A protein and the small-molecule ligand that binds it are described below.
Small molecule (SMILES): CC(=O)N[C@H]1[C@H](O[C@H]2[C@H](O)[C@@H](NC(C)=O)CO[C@@H]2CO)O[C@H](CO)[C@@H](O)[C@@H]1O

Sequence of chain 1.B:
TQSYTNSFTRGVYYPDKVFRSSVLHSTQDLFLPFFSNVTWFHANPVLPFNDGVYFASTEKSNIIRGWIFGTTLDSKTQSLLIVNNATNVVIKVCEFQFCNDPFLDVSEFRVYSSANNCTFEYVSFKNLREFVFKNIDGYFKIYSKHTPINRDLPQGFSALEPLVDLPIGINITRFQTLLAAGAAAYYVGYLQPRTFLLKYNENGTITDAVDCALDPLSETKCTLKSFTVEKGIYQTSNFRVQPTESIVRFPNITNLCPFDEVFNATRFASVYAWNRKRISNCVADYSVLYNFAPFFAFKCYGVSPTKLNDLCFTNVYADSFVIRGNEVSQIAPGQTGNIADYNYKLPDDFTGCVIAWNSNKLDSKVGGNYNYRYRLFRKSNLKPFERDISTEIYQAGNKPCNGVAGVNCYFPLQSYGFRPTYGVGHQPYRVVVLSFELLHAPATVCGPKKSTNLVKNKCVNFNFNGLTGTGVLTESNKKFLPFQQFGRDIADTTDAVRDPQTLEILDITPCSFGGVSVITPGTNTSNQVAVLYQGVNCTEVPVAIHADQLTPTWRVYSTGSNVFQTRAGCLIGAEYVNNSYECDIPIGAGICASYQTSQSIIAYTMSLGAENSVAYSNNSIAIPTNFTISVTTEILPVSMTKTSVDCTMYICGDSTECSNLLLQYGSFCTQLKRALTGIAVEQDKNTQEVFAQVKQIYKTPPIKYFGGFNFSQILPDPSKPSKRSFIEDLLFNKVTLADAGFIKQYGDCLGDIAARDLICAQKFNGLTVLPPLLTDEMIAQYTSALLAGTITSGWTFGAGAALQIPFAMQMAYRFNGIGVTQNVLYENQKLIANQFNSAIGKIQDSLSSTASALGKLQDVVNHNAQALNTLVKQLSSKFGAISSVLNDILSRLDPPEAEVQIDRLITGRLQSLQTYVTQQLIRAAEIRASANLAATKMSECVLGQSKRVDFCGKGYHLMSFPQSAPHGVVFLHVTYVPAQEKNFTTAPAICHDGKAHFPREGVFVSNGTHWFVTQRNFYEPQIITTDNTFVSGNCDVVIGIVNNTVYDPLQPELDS

Binding-site contacts:
Ligand atom C3 contacts residue THR1076 of chain 1.B at 3.9 Å.
Ligand atom C8 contacts residue HIS1077 of chain 1.B at 4.3 Å.
Ligand atom C3 contacts residue HIS1077 of chain 1.B at 4.1 Å.
Ligand atom O6 contacts residue PHE1079 of chain 1.B at 4.3 Å.
Ligand atom C5 contacts residue ASN1074 of chain 1.B at 3.7 Å.
Ligand atom O7 contacts residue ASN1074 of chain 1.B at 3.5 Å (h-bond).
Ligand atom C5 contacts residue HIS1077 of chain 1.B at 4.0 Å.
Ligand atom O7 contacts residue HIS1077 of chain 1.B at 3.6 Å (h-bond).
Ligand atom O5 contacts residue ASN1074 of chain 1.B at 2.4 Å (h-bond).
Ligand atom C1 contacts residue THR1076 of chain 1.B at 3.9 Å.
Ligand atom N2 contacts residue THR1076 of chain 1.B at 3.5 Å (h-bond).
Ligand atom N2 contacts residue ASN1074 of chain 1.B at 2.9 Å (h-bond).
Ligand atom C4 contacts residue ASN1074 of chain 1.B at 4.2 Å.
Ligand atom C1 contacts residue ASN1074 of chain 1.B at 1.4 Å.
Ligand atom C1 contacts residue HIS1077 of chain 1.B at 4.3 Å.
Ligand atom C8 contacts residue THR1076 of chain 1.B at 4.5 Å.
Ligand atom C4 contacts residue HIS1077 of chain 1.B at 4.4 Å.
Ligand atom C6 contacts residue PHE1079 of chain 1.B at 3.5 Å (hydrophobic).
Ligand atom C2 contacts residue THR1076 of chain 1.B at 3.9 Å.
Ligand atom C2 contacts residue ASN1074 of chain 1.B at 2.5 Å.
Ligand atom C3 contacts residue ASN1074 of chain 1.B at 3.8 Å.
Ligand atom C7 contacts residue HIS1077 of chain 1.B at 4.1 Å.
Ligand atom C5 contacts residue PHE1079 of chain 1.B at 4.0 Å (hydrophobic).
Ligand atom O5 contacts residue PHE1079 of chain 1.B at 3.8 Å.
Ligand atom C8 contacts residue ASN1074 of chain 1.B at 3.9 Å.
Ligand atom O4 contacts residue HIS1077 of chain 1.B at 4.2 Å.
Ligand atom C7 contacts residue ASN1074 of chain 1.B at 3.4 Å.